Binding-site contacts:
Ligand atom O1B contacts residue TRP92 of chain 1.D at 4.4 Å.
Ligand atom N5 contacts residue ASN31 of chain 1.E at 3.4 Å (h-bond).
Ligand atom O4 contacts residue LYS32 of chain 1.E at 3.2 Å (salt-bridge).
Ligand atom C11 contacts residue TRP92 of chain 1.D at 3.7 Å (hydrophobic).
Ligand atom C4 contacts residue ASN31 of chain 1.E at 3.4 Å.
Ligand atom O1B contacts residue THR14 of chain 1.D at 2.8 Å (h-bond).
Ligand atom C5 contacts residue LYS32 of chain 1.E at 4.5 Å.
Ligand atom C1 contacts residue THR13 of chain 1.D at 4.3 Å.
Ligand atom C6 contacts residue TRP92 of chain 1.D at 3.6 Å (hydrophobic).
Ligand atom O10 contacts residue LYS32 of chain 1.E at 3.4 Å (salt-bridge).
Ligand atom O1A contacts residue THR14 of chain 1.D at 2.4 Å (h-bond).
Ligand atom O4 contacts residue THR13 of chain 1.D at 3.7 Å.
Ligand atom O1B contacts residue THR13 of chain 1.D at 3.2 Å.
Ligand atom C10 contacts residue LYS32 of chain 1.E at 4.1 Å.
Ligand atom C4 contacts residue LYS32 of chain 1.E at 4.3 Å.
Ligand atom C4 contacts residue THR14 of chain 1.D at 3.9 Å.
Ligand atom C6 contacts residue THR14 of chain 1.D at 4.0 Å.
Ligand atom C5 contacts residue ASN31 of chain 1.E at 4.0 Å.
Ligand atom N5 contacts residue TRP92 of chain 1.D at 3.6 Å.
Ligand atom O4 contacts residue ASN31 of chain 1.E at 2.7 Å (h-bond).
Ligand atom C4 contacts residue TRP92 of chain 1.D at 4.0 Å (hydrophobic).
Ligand atom C8 contacts residue TRP92 of chain 1.D at 4.3 Å (hydrophobic).
Ligand atom C5 contacts residue TRP92 of chain 1.D at 4.0 Å (hydrophobic).
Ligand atom O9 contacts residue TYR86 of chain 1.D at 4.3 Å.
Ligand atom O10 contacts residue ASN31 of chain 1.E at 3.9 Å.
Ligand atom C5 contacts residue THR14 of chain 1.D at 4.3 Å.
Ligand atom C3 contacts residue THR13 of chain 1.D at 4.4 Å.
Ligand atom C4 contacts residue THR13 of chain 1.D at 4.1 Å.
Ligand atom C1 contacts residue TRP92 of chain 1.D at 4.1 Å (hydrophobic).
Ligand atom O1A contacts residue TRP92 of chain 1.D at 3.7 Å.
Ligand atom C11 contacts residue VAL30 of chain 1.E at 3.7 Å (hydrophobic).
Ligand atom C1 contacts residue THR14 of chain 1.D at 3.2 Å.
Ligand atom C10 contacts residue ASN31 of chain 1.E at 3.9 Å.
Ligand atom C7 contacts residue TRP92 of chain 1.D at 4.1 Å (hydrophobic).
Ligand atom C9 contacts residue TYR86 of chain 1.D at 4.1 Å (hydrophobic).
Ligand atom C10 contacts residue VAL30 of chain 1.E at 4.0 Å (hydrophobic).
Ligand atom O8 contacts residue TRP92 of chain 1.D at 3.4 Å.
Ligand atom O10 contacts residue VAL30 of chain 1.E at 3.6 Å.
Ligand atom C10 contacts residue TRP92 of chain 1.D at 4.3 Å (hydrophobic).
Ligand atom C11 contacts residue ASN31 of chain 1.E at 4.2 Å.

This protein binds this small molecule.
Small molecule (SMILES): CC(=O)N[C@H]1[C@H](O[C@@H]2[C@@H](O)[C@H](O)O[C@H](CO)[C@@H]2O)O[C@H](CO)[C@@H](O[C@@H]2O[C@H](CO)[C@H](O)[C@H](O[C@]3(C(=O)O)C[C@H](O)[C@@H](NC(C)=O)[C@H]([C@H](O)[C@H](O)CO)O3)[C@H]2O)[C@@H]1O

Sequence of chain 1.E:
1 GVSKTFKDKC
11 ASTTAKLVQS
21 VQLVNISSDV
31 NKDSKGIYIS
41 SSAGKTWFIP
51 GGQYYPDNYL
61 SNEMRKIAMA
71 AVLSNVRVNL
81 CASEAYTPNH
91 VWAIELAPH

Sequence of chain 1.D:
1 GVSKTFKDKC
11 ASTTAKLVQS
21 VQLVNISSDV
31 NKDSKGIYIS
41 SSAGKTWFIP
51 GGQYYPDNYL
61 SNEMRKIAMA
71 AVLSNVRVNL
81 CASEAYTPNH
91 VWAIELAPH